Sequence of chain 1.D:
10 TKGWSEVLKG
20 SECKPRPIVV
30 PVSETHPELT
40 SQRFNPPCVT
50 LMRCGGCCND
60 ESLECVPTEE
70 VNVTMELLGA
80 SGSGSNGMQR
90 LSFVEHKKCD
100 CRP

Binding-site contacts:
Ligand atom C8 contacts residue GLU69 of chain 1.D at 3.3 Å.
Ligand atom C2 contacts residue ASN71 of chain 1.D at 2.6 Å.
Ligand atom O7 contacts residue ASN71 of chain 1.D at 3.7 Å.
Ligand atom C4 contacts residue ASN71 of chain 1.D at 4.3 Å.
Ligand atom O7 contacts residue VAL70 of chain 1.D at 4.2 Å.
Ligand atom N2 contacts residue ASN71 of chain 1.D at 3.0 Å (h-bond).
Ligand atom N2 contacts residue GLU69 of chain 1.D at 4.2 Å.
Ligand atom C7 contacts residue ASN71 of chain 1.D at 3.8 Å.
Ligand atom C3 contacts residue ASN71 of chain 1.D at 3.8 Å.
Ligand atom C5 contacts residue ASN71 of chain 1.D at 3.7 Å.
Ligand atom C1 contacts residue ASN71 of chain 1.D at 1.4 Å.
Ligand atom C7 contacts residue GLU69 of chain 1.D at 3.6 Å.
Ligand atom O5 contacts residue ASN71 of chain 1.D at 2.4 Å (h-bond).
Ligand atom O7 contacts residue GLU69 of chain 1.D at 3.9 Å.
Ligand atom C7 contacts residue VAL70 of chain 1.D at 4.4 Å (hydrophobic).

A protein and the small-molecule ligand that binds it are described below.
Small molecule (SMILES): CC(=O)N[C@@H]1[C@@H](O)[C@H](O)[C@@H](CO)O[C@H]1O